Binding-site contacts:
Ligand atom C2 contacts residue GLN107 of chain 1.B at 3.9 Å.
Ligand atom N2 contacts residue ASN33 of chain 1.B at 2.9 Å (h-bond).
Ligand atom C3 contacts residue GLN107 of chain 1.B at 3.5 Å.
Ligand atom O6 contacts residue ILE139 of chain 1.B at 3.8 Å.
Ligand atom C1 contacts residue ALA29 of chain 1.B at 3.8 Å (hydrophobic).
Ligand atom C1 contacts residue ASN68 of chain 1.B at 4.2 Å.
Ligand atom O6 contacts residue PHE67 of chain 1.B at 3.2 Å.
Ligand atom O5 contacts residue ASN33 of chain 1.B at 2.4 Å (h-bond).
Ligand atom O1S6 contacts residue GLN107 of chain 1.B at 4.0 Å.
Ligand atom O6 contacts residue ASN68 of chain 1.B at 4.2 Å.
Ligand atom C4 contacts residue GLN107 of chain 1.B at 4.2 Å.
Ligand atom C5 contacts residue ASN68 of chain 1.B at 3.7 Å.
Ligand atom C6 contacts residue LYS30 of chain 1.B at 3.2 Å.
Ligand atom C1 contacts residue ASN33 of chain 1.B at 1.4 Å.
Ligand atom C8 contacts residue PHE67 of chain 1.B at 3.8 Å (hydrophobic).
Ligand atom O7 contacts residue ALA29 of chain 1.B at 3.0 Å (h-bond).
Ligand atom O5 contacts residue LYS30 of chain 1.B at 3.1 Å (salt-bridge).
Ligand atom C8 contacts residue GLN106 of chain 1.B at 3.7 Å.
Ligand atom O5 contacts residue ALA29 of chain 1.B at 4.0 Å.
Ligand atom C7 contacts residue ALA29 of chain 1.B at 4.0 Å (hydrophobic).
Ligand atom C8 contacts residue GLN107 of chain 1.B at 3.8 Å.
Ligand atom O2 contacts residue GLN107 of chain 1.B at 4.0 Å.
Ligand atom O3 contacts residue GLN107 of chain 1.B at 4.0 Å.
Ligand atom C8 contacts residue ILE139 of chain 1.B at 4.2 Å (hydrophobic).
Ligand atom C4 contacts residue ASN33 of chain 1.B at 4.3 Å.
Ligand atom O7 contacts residue ASN33 of chain 1.B at 3.3 Å (h-bond).
Ligand atom C6 contacts residue ASN68 of chain 1.B at 3.5 Å.
Ligand atom C2 contacts residue ALA29 of chain 1.B at 4.0 Å (hydrophobic).
Ligand atom C5 contacts residue LYS30 of chain 1.B at 3.7 Å.
Ligand atom C2 contacts residue ASN33 of chain 1.B at 2.5 Å.
Ligand atom C6 contacts residue ILE139 of chain 1.B at 4.0 Å (hydrophobic).
Ligand atom C8 contacts residue GLY108 of chain 1.B at 3.6 Å.
Ligand atom O4 contacts residue GLN107 of chain 1.B at 3.6 Å.
Ligand atom O5 contacts residue ASN68 of chain 1.B at 3.4 Å (h-bond).
Ligand atom C5 contacts residue ASN33 of chain 1.B at 3.6 Å.
Ligand atom C3 contacts residue ASN33 of chain 1.B at 3.8 Å.
Ligand atom C1 contacts residue LYS30 of chain 1.B at 4.2 Å.
Ligand atom C7 contacts residue ASN33 of chain 1.B at 3.3 Å.
Ligand atom O2S6 contacts residue LYS30 of chain 1.B at 3.9 Å.
Ligand atom C6 contacts residue PHE67 of chain 1.B at 4.2 Å (hydrophobic).

Sequence of chain 1.B:
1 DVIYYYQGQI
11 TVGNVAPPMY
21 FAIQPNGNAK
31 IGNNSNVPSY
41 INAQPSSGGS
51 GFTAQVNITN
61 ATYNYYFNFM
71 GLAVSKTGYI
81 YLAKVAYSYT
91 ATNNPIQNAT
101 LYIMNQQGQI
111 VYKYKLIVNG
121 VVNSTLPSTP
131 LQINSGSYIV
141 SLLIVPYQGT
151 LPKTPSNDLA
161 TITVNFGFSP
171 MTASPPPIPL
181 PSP

This small molecule binds to this protein.
Small molecule (SMILES): CC(=O)N[C@H]1[C@H](O[C@H]2[C@H](O)[C@@H](NC(C)=O)CO[C@@H]2CO)O[C@H](CO[C@H]2O[C@H](CO)[C@@H](O)[C@H](O)[C@@H]2O)[C@@H](O[C@H]2O[C@H](CO)[C@@H](O)[C@H](O)[C@@H]2O)[C@@H]1O[C@@H]1O[C@H](CS(=O)(=O)O)[C@@H](O[C@@H]2O[C@H](CO)[C@@H](O)[C@H](O)[C@H]2O)[C@H](O)[C@H]1O